Binding-site contacts:
Ligand atom C21 contacts residue ILE32 of chain 1.C at 3.5 Å (hydrophobic).
Ligand atom O2 contacts residue ASP34 of chain 1.C at 2.8 Å (salt-bridge).
Ligand atom C18 contacts residue TYR77 of chain 1.C at 3.8 Å (hydrophobic).
Ligand atom C38 contacts residue THR114 of chain 1.C at 3.6 Å.
Ligand atom C12 contacts residue TYR192 of chain 1.C at 3.7 Å (hydrophobic).
Ligand atom O6 contacts residue THR217 of chain 1.C at 3.5 Å.
Ligand atom C6 contacts residue LEU292 of chain 1.C at 3.6 Å (hydrophobic).
Ligand atom O2 contacts residue ASP214 of chain 1.C at 3.3 Å (salt-bridge).
Ligand atom C24 contacts residue GLY216 of chain 1.C at 3.3 Å.
Ligand atom N1 contacts residue GLY216 of chain 1.C at 3.0 Å (h-bond).
Ligand atom C28 contacts residue SER218 of chain 1.C at 3.7 Å.
Ligand atom O2 contacts residue GLY216 of chain 1.C at 3.8 Å.
Ligand atom C12 contacts residue GOL1 of chain 1.J at 3.2 Å.
Ligand atom C38 contacts residue SER79 of chain 1.C at 3.2 Å.
Ligand atom C17 contacts residue ILE123 of chain 1.C at 3.8 Å (hydrophobic).
Ligand atom N4 contacts residue ASP214 of chain 1.C at 2.6 Å (salt-bridge).
Ligand atom O2 contacts residue GLY36 of chain 1.C at 3.7 Å.
Ligand atom C9 contacts residue ASP214 of chain 1.C at 3.6 Å.
Ligand atom N5 contacts residue ASP214 of chain 1.C at 3.6 Å.
Ligand atom C17 contacts residue PHE111 of chain 1.C at 3.4 Å (hydrophobic).
Ligand atom C34 contacts residue SER218 of chain 1.C at 3.6 Å.
Ligand atom C4 contacts residue VAL78 of chain 1.C at 3.6 Å (hydrophobic).
Ligand atom C18 contacts residue ILE123 of chain 1.C at 3.6 Å (hydrophobic).
Ligand atom C13 contacts residue TYR192 of chain 1.C at 3.6 Å (hydrophobic).
Ligand atom C1 contacts residue THR217 of chain 1.C at 3.9 Å.
Ligand atom C14 contacts residue ASP34 of chain 1.C at 3.1 Å.
Ligand atom C10 contacts residue ASP34 of chain 1.C at 3.5 Å.
Ligand atom O3 contacts residue SER79 of chain 1.C at 3.6 Å (h-bond).
Ligand atom C13 contacts residue ASP214 of chain 1.C at 3.4 Å.
Ligand atom C7 contacts residue ASP214 of chain 1.C at 3.4 Å.
Ligand atom O6 contacts residue SER218 of chain 1.C at 2.5 Å (h-bond).
Ligand atom C15 contacts residue GLY216 of chain 1.C at 3.9 Å.
Ligand atom O3 contacts residue VAL78 of chain 1.C at 3.5 Å.
Ligand atom C32 contacts residue ILE290 of chain 1.C at 3.8 Å (hydrophobic).
Ligand atom C12 contacts residue GLY36 of chain 1.C at 3.8 Å.
Ligand atom C1 contacts residue ILE300 of chain 1.C at 3.5 Å (hydrophobic).
Ligand atom N5 contacts residue ILE300 of chain 1.C at 3.6 Å.
Ligand atom N5 contacts residue THR217 of chain 1.C at 3.3 Å (h-bond).
Ligand atom C20 contacts residue GLY216 of chain 1.C at 3.2 Å.
Ligand atom C5 contacts residue VAL78 of chain 1.C at 3.5 Å (hydrophobic).

Sequence of chain 1.C:
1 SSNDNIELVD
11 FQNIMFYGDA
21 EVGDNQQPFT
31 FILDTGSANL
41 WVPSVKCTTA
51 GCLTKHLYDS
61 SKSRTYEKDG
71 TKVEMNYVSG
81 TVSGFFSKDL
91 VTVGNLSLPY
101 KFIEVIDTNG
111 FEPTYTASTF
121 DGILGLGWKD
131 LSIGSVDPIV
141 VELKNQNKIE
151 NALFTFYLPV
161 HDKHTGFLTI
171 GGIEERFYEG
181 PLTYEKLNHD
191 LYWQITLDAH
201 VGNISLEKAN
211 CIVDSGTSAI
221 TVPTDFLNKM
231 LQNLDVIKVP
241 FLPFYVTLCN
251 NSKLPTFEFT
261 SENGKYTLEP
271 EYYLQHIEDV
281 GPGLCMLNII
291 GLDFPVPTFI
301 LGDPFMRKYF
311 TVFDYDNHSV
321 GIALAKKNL

The protein below binds the small molecule below.
Small molecule (SMILES): CCCN(CCC)C(=O)c1cc(C(=O)N[C@@H](Cc2ccccc2)[C@@H](O)CNC(C)(C)c2ccccn2)cc(N2C=CC=CC2)c1